Binding-site contacts:
Ligand atom C3 contacts residue ASN285 of chain 1.A at 3.8 Å.
Ligand atom C5 contacts residue VAL297 of chain 1.A at 4.5 Å (hydrophobic).
Ligand atom O5 contacts residue VAL297 of chain 1.A at 4.5 Å.
Ligand atom C4 contacts residue ASN285 of chain 1.A at 4.2 Å.
Ligand atom C2 contacts residue VAL297 of chain 1.A at 3.9 Å (hydrophobic).
Ligand atom C6 contacts residue ASN298 of chain 1.A at 4.0 Å.
Ligand atom O5 contacts residue ASN285 of chain 1.A at 2.4 Å (h-bond).
Ligand atom O7 contacts residue ASN285 of chain 1.A at 3.0 Å (h-bond).
Ligand atom C1 contacts residue VAL297 of chain 1.A at 3.6 Å (hydrophobic).
Ligand atom O5 contacts residue ASN298 of chain 1.A at 3.7 Å.
Ligand atom C6 contacts residue GLU398 of chain 1.A at 4.3 Å.
Ligand atom C8 contacts residue VAL297 of chain 1.A at 4.2 Å (hydrophobic).
Ligand atom N2 contacts residue ASN285 of chain 1.A at 2.9 Å (h-bond).
Ligand atom C8 contacts residue ASN285 of chain 1.A at 4.5 Å.
Ligand atom C5 contacts residue ASN285 of chain 1.A at 3.6 Å.
Ligand atom C7 contacts residue VAL297 of chain 1.A at 4.3 Å (hydrophobic).
Ligand atom C1 contacts residue ASN285 of chain 1.A at 1.4 Å.
Ligand atom C2 contacts residue ASN285 of chain 1.A at 2.4 Å.
Ligand atom N2 contacts residue VAL297 of chain 1.A at 3.6 Å.
Ligand atom C5 contacts residue ASN298 of chain 1.A at 3.9 Å.
Ligand atom C3 contacts residue VAL297 of chain 1.A at 4.2 Å (hydrophobic).
Ligand atom C8 contacts residue SER45 of chain 1.A at 3.4 Å.
Ligand atom C7 contacts residue ASN285 of chain 1.A at 3.2 Å.
Ligand atom C1 contacts residue ASN298 of chain 1.A at 4.0 Å.

This small molecule binds to this protein.
Small molecule (SMILES): CC(=O)N[C@@H]1[C@@H](O)[C@H](O)[C@@H](CO)O[C@H]1O

Sequence of chain 1.A:
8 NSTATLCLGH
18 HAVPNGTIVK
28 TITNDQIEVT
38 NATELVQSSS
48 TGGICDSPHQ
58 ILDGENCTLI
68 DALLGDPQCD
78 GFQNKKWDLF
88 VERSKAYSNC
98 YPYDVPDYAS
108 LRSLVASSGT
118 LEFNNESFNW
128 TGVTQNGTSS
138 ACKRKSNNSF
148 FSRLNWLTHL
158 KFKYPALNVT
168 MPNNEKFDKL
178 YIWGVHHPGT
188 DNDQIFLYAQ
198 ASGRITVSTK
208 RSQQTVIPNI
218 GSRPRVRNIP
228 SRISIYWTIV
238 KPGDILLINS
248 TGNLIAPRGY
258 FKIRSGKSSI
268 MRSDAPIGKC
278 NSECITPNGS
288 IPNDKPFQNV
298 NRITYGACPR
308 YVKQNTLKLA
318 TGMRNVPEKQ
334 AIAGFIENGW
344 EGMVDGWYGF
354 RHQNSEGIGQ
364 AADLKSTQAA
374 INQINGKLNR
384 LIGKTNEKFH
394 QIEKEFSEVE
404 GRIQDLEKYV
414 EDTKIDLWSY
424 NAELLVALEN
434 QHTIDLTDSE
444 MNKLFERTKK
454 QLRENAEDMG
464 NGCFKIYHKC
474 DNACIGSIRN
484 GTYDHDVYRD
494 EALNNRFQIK